Sequence of chain 1.B:
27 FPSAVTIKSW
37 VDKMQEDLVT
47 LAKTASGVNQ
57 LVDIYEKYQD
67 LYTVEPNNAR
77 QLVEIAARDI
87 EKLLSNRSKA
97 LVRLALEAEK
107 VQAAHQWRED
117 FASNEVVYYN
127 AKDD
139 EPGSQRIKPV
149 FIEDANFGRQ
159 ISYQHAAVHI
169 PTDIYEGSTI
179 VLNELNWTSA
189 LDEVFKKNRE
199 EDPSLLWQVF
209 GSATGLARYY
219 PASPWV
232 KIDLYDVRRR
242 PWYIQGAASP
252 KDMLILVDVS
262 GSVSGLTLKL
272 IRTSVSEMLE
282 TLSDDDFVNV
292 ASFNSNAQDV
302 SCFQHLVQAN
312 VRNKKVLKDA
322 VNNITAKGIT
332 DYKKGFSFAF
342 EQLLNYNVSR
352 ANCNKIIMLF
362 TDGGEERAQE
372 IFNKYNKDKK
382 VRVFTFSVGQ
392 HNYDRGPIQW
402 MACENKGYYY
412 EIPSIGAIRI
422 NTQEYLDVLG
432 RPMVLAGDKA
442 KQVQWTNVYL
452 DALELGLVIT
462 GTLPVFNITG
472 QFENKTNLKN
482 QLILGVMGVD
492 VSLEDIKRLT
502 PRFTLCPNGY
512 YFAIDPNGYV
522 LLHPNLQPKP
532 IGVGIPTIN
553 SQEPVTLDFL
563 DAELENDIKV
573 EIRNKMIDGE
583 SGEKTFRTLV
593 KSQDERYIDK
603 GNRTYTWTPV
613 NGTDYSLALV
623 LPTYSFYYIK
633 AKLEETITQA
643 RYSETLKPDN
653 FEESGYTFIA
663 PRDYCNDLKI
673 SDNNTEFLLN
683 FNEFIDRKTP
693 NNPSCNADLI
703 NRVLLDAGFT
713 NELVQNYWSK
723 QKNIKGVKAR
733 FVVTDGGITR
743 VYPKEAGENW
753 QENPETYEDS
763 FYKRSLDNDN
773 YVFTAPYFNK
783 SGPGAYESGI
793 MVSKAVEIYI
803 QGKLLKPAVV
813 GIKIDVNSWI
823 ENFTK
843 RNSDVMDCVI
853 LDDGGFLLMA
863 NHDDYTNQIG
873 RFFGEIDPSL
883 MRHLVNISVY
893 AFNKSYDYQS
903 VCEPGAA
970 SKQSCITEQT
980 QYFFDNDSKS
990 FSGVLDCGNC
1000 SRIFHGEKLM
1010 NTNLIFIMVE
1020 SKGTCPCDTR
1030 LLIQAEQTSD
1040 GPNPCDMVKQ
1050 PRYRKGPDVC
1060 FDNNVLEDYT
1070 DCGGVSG

Binding-site contacts:
Ligand atom C8 contacts residue ASN895 of chain 1.B at 3.3 Å.
Ligand atom C8 contacts residue PHE894 of chain 1.B at 4.3 Å (hydrophobic).
Ligand atom O5 contacts residue ASN895 of chain 1.B at 2.3 Å (h-bond).
Ligand atom C7 contacts residue ASN895 of chain 1.B at 3.3 Å.
Ligand atom O5 contacts residue PHE982 of chain 1.B at 3.4 Å.
Ligand atom C1 contacts residue ASN895 of chain 1.B at 1.4 Å.
Ligand atom C5 contacts residue LEU591 of chain 1.B at 4.0 Å (hydrophobic).
Ligand atom O7 contacts residue ASN895 of chain 1.B at 4.1 Å.
Ligand atom C5 contacts residue ASN895 of chain 1.B at 3.6 Å.
Ligand atom O3 contacts residue ASN895 of chain 1.B at 3.6 Å.
Ligand atom C2 contacts residue ASN895 of chain 1.B at 2.5 Å.
Ligand atom O3 contacts residue PHE982 of chain 1.B at 4.2 Å.
Ligand atom C6 contacts residue LEU591 of chain 1.B at 3.9 Å (hydrophobic).
Ligand atom C6 contacts residue PHE982 of chain 1.B at 4.3 Å (hydrophobic).
Ligand atom C4 contacts residue ASN895 of chain 1.B at 4.2 Å.
Ligand atom C1 contacts residue PHE982 of chain 1.B at 4.3 Å (hydrophobic).
Ligand atom C1 contacts residue LEU591 of chain 1.B at 3.7 Å (hydrophobic).
Ligand atom O3 contacts residue ALA893 of chain 1.B at 3.8 Å.
Ligand atom O6 contacts residue PHE982 of chain 1.B at 3.8 Å.
Ligand atom C5 contacts residue PHE982 of chain 1.B at 4.5 Å (hydrophobic).
Ligand atom O5 contacts residue LEU591 of chain 1.B at 3.2 Å.
Ligand atom O3 contacts residue PHE894 of chain 1.B at 4.5 Å.
Ligand atom C3 contacts residue ASN895 of chain 1.B at 3.6 Å.
Ligand atom N2 contacts residue ASN895 of chain 1.B at 3.2 Å (h-bond).

This small molecule binds to this protein.
Small molecule (SMILES): CC(=O)N[C@H]1[C@H](O[C@H]2[C@H](O)[C@@H](NC(C)=O)CO[C@@H]2CO)O[C@H](CO)[C@@H](O)[C@@H]1O